Sequence of chain 1.E:
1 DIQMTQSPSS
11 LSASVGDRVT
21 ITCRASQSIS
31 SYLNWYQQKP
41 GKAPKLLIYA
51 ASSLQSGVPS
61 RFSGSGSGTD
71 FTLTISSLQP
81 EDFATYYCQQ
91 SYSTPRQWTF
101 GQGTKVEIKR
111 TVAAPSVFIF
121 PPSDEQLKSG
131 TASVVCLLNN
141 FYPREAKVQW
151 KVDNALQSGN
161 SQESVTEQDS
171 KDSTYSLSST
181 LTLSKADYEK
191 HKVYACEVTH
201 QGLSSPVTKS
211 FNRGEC

Binding-site contacts:
Ligand atom C3 contacts residue TYR49 of chain 1.E at 4.0 Å (hydrophobic).
Ligand atom O4 contacts residue ARG100 of chain 1.D at 3.5 Å (salt-bridge).
Ligand atom C5 contacts residue ASN38 of chain 1.A at 3.5 Å.
Ligand atom C4 contacts residue TYR49 of chain 1.E at 3.6 Å (hydrophobic).
Ligand atom C2 contacts residue SER53 of chain 1.E at 3.7 Å.
Ligand atom C6 contacts residue TYR103 of chain 1.D at 3.5 Å (hydrophobic).
Ligand atom C2 contacts residue TYR49 of chain 1.E at 3.6 Å (hydrophobic).
Ligand atom C1 contacts residue TYR49 of chain 1.E at 3.8 Å (hydrophobic).
Ligand atom O7 contacts residue GLY7 of chain 1.A at 3.5 Å.
Ligand atom C5 contacts residue ASN11 of chain 1.A at 4.1 Å.
Ligand atom O5 contacts residue ASN11 of chain 1.A at 2.3 Å (h-bond).
Ligand atom O7 contacts residue VAL35 of chain 1.A at 3.7 Å.
Ligand atom N2 contacts residue ASN11 of chain 1.A at 3.0 Å (h-bond).
Ligand atom C7 contacts residue VAL35 of chain 1.A at 3.6 Å (hydrophobic).
Ligand atom O3 contacts residue TYR49 of chain 1.E at 4.0 Å.
Ligand atom C1 contacts residue ASN11 of chain 1.A at 1.4 Å.
Ligand atom C8 contacts residue TYR103 of chain 1.D at 3.7 Å (hydrophobic).
Ligand atom C8 contacts residue PHE10 of chain 1.A at 3.6 Å (hydrophobic).
Ligand atom C8 contacts residue VAL35 of chain 1.A at 3.9 Å (hydrophobic).
Ligand atom O5 contacts residue TYR49 of chain 1.E at 3.4 Å.
Ligand atom O2 contacts residue SER53 of chain 1.E at 3.1 Å (h-bond).
Ligand atom C8 contacts residue PHE6 of chain 1.A at 3.8 Å (hydrophobic).
Ligand atom C8 contacts residue GLY7 of chain 1.A at 3.6 Å.
Ligand atom C5 contacts residue ASN11 of chain 1.A at 3.6 Å.
Ligand atom O3 contacts residue VAL35 of chain 1.A at 3.1 Å.
Ligand atom C7 contacts residue GLY7 of chain 1.A at 3.5 Å.
Ligand atom C1 contacts residue SER53 of chain 1.E at 4.0 Å.
Ligand atom O4 contacts residue TYR49 of chain 1.E at 2.4 Å (h-bond).
Ligand atom C6 contacts residue VAL35 of chain 1.A at 3.6 Å (hydrophobic).
Ligand atom O5 contacts residue TYR103 of chain 1.D at 3.6 Å.
Ligand atom C3 contacts residue ASN11 of chain 1.A at 3.8 Å.
Ligand atom C7 contacts residue ASN11 of chain 1.A at 3.9 Å.
Ligand atom C4 contacts residue ASN38 of chain 1.A at 3.8 Å.
Ligand atom C5 contacts residue TYR103 of chain 1.D at 3.8 Å (hydrophobic).
Ligand atom O4 contacts residue ASN38 of chain 1.A at 3.5 Å (h-bond).
Ligand atom C8 contacts residue SER31 of chain 1.E at 3.6 Å.
Ligand atom O6 contacts residue VAL35 of chain 1.A at 3.4 Å.
Ligand atom C6 contacts residue TYR103 of chain 1.D at 3.9 Å (hydrophobic).
Ligand atom C2 contacts residue ASN11 of chain 1.A at 2.5 Å.
Ligand atom C3 contacts residue ASN38 of chain 1.A at 4.0 Å.

This small molecule binds to this protein.
Small molecule (SMILES): CC(=O)N[C@H]1[C@H](O[C@H]2[C@H](O)[C@@H](NC(C)=O)CO[C@@H]2CO[C@@H]2O[C@@H](C)[C@@H](O)[C@@H](O)[C@@H]2O)O[C@H](CO)[C@@H](O[C@@H]2O[C@H](CO)[C@@H](O)[C@H](O)[C@@H]2O)[C@@H]1O

Sequence of chain 1.A:
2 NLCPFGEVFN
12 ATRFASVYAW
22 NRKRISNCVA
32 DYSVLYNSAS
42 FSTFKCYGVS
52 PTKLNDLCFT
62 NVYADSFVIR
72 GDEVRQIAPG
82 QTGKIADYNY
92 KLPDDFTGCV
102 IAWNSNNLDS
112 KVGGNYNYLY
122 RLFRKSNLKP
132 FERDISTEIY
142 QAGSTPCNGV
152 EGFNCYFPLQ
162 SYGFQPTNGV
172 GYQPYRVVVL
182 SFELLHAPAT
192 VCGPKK

Sequence of chain 1.D:
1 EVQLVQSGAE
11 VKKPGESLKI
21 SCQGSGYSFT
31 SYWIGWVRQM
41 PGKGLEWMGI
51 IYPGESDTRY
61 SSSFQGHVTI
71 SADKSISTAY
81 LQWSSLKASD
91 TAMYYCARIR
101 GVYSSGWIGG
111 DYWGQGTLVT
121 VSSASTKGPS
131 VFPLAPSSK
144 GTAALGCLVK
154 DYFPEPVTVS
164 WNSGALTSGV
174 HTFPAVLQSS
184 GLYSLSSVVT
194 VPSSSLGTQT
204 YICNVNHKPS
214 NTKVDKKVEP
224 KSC